The small molecule below binds the protein below.
Small molecule (SMILES): CC(=O)N[C@H]1[C@H](O[C@H]2[C@H](O)[C@@H](NC(C)=O)CO[C@@H]2CO)O[C@H](CO)[C@@H](O[C@@H]2O[C@H](CO)[C@@H](O)[C@H](O)[C@@H]2O)[C@@H]1O

Binding-site contacts:
Ligand atom C4 contacts residue ASN72 of chain 1.A at 4.3 Å.
Ligand atom C5 contacts residue ASN72 of chain 1.A at 3.6 Å.
Ligand atom C3 contacts residue ASN72 of chain 1.A at 3.9 Å.
Ligand atom O6 contacts residue LYS8 of chain 1.A at 3.8 Å.
Ligand atom O5 contacts residue LYS8 of chain 1.A at 3.8 Å.
Ligand atom C1 contacts residue ASN72 of chain 1.A at 1.4 Å.
Ligand atom C6 contacts residue LYS8 of chain 1.A at 3.8 Å.
Ligand atom O5 contacts residue VAL75 of chain 1.A at 4.3 Å.
Ligand atom O7 contacts residue ASN72 of chain 1.A at 4.3 Å.
Ligand atom C7 contacts residue ASN72 of chain 1.A at 3.9 Å.
Ligand atom O5 contacts residue ASN72 of chain 1.A at 2.3 Å (h-bond).
Ligand atom N2 contacts residue ASN72 of chain 1.A at 3.0 Å (h-bond).
Ligand atom C2 contacts residue ASN72 of chain 1.A at 2.5 Å.

Sequence of chain 1.A:
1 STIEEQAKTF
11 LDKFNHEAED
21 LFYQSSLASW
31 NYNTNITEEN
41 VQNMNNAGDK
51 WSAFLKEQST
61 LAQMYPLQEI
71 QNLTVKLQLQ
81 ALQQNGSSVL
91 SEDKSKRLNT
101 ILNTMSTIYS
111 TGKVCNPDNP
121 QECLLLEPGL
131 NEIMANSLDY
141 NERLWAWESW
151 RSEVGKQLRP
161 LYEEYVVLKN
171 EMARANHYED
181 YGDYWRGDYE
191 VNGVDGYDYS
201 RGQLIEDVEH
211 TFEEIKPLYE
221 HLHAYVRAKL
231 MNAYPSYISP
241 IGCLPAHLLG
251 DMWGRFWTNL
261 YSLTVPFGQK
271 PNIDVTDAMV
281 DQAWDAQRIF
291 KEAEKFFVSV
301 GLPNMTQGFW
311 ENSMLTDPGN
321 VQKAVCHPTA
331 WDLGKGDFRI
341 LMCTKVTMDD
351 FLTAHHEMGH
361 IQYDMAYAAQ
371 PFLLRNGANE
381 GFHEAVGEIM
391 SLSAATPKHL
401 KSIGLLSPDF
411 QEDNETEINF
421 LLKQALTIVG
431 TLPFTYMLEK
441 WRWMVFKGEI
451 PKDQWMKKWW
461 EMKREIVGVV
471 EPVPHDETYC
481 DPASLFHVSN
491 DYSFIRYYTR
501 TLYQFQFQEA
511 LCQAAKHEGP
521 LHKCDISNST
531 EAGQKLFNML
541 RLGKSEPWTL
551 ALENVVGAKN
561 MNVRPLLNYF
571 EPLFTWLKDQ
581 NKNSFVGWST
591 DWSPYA